Binding-site contacts:
Ligand atom C3 contacts residue THR145 of chain 1.A at 3.6 Å.
Ligand atom C2A contacts residue ASP170 of chain 1.A at 3.6 Å.
Ligand atom C2 contacts residue TYR94 of chain 1.A at 3.7 Å (hydrophobic).
Ligand atom N1 contacts residue TYR94 of chain 1.A at 3.6 Å.
Ligand atom C2 contacts residue VAL172 of chain 1.A at 4.0 Å (hydrophobic).
Ligand atom C6 contacts residue LEU72 of chain 1.A at 3.7 Å (hydrophobic).
Ligand atom C3 contacts residue VAL172 of chain 1.A at 4.0 Å (hydrophobic).
Ligand atom O5 contacts residue PRO68 of chain 1.A at 3.5 Å.
Ligand atom C4 contacts residue VAL172 of chain 1.A at 3.9 Å (hydrophobic).
Ligand atom N4 contacts residue TYR94 of chain 1.A at 2.8 Å (h-bond).
Ligand atom C5A contacts residue VAL69 of chain 1.A at 3.5 Å (hydrophobic).
Ligand atom C6 contacts residue ASP170 of chain 1.A at 3.3 Å.
Ligand atom O3 contacts residue SO41 of chain 1.C at 3.7 Å.
Ligand atom N4 contacts residue LYS196 of chain 1.A at 3.9 Å.
Ligand atom C5 contacts residue TYR94 of chain 1.A at 3.6 Å (hydrophobic).
Ligand atom C6 contacts residue VAL172 of chain 1.A at 3.7 Å (hydrophobic).
Ligand atom N1 contacts residue ASP170 of chain 1.A at 2.6 Å (salt-bridge).
Ligand atom C5 contacts residue VAL172 of chain 1.A at 4.0 Å (hydrophobic).
Ligand atom N4 contacts residue SO41 of chain 1.C at 2.6 Å (h-bond).
Ligand atom C2 contacts residue ASP170 of chain 1.A at 3.5 Å.
Ligand atom O5 contacts residue VAL69 of chain 1.A at 3.6 Å (h-bond).
Ligand atom C4A contacts residue TYR94 of chain 1.A at 3.6 Å (hydrophobic).
Ligand atom C3 contacts residue TYR94 of chain 1.A at 3.7 Å (hydrophobic).
Ligand atom N1 contacts residue VAL172 of chain 1.A at 3.8 Å.
Ligand atom C2A contacts residue THR145 of chain 1.A at 3.1 Å.
Ligand atom O3 contacts residue LYS196 of chain 1.A at 3.9 Å.
Ligand atom C5A contacts residue GLU67 of chain 1.A at 3.3 Å.
Ligand atom C2A contacts residue CYS141 of chain 1.A at 3.8 Å (hydrophobic).
Ligand atom C2A contacts residue HIS143 of chain 1.A at 3.2 Å.
Ligand atom C4 contacts residue TYR94 of chain 1.A at 3.6 Å (hydrophobic).
Ligand atom O3 contacts residue TYR94 of chain 1.A at 3.8 Å.
Ligand atom C2A contacts residue SER173 of chain 1.A at 3.7 Å.
Ligand atom O5 contacts residue VAL172 of chain 1.A at 3.9 Å.
Ligand atom C4A contacts residue SO41 of chain 1.C at 3.8 Å.
Ligand atom O5 contacts residue GLU67 of chain 1.A at 2.6 Å (salt-bridge).
Ligand atom C2 contacts residue THR145 of chain 1.A at 3.9 Å.
Ligand atom C2A contacts residue TYR94 of chain 1.A at 3.8 Å (hydrophobic).
Ligand atom C4A contacts residue LYS196 of chain 1.A at 3.9 Å.
Ligand atom C6 contacts residue TYR94 of chain 1.A at 3.7 Å (hydrophobic).
Ligand atom O3 contacts residue THR145 of chain 1.A at 2.6 Å (h-bond).

A small-molecule ligand and the protein it binds are described below.
Small molecule (SMILES): Cc1ncc(CO)c(CN)c1O

Sequence of chain 1.A:
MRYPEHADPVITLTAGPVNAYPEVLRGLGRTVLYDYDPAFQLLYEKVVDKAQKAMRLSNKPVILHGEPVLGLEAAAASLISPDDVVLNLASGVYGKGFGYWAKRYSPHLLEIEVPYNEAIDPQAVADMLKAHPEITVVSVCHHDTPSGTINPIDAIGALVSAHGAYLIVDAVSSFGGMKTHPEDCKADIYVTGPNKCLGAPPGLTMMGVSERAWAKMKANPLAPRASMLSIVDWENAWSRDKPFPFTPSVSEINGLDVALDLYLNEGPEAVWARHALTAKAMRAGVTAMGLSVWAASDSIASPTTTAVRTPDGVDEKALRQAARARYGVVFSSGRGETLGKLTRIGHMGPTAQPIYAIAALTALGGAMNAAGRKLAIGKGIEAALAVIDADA